Binding-site contacts:
Ligand atom C5 contacts residue PRO82 of chain 1.A at 3.7 Å (hydrophobic).
Ligand atom O7 contacts residue ASN33 of chain 1.B at 4.2 Å.
Ligand atom O2 contacts residue GLY34 of chain 1.B at 4.3 Å.
Ligand atom C3 contacts residue THR35 of chain 1.B at 4.4 Å.
Ligand atom C3 contacts residue GLY34 of chain 1.B at 3.0 Å.
Ligand atom C7 contacts residue THR35 of chain 1.B at 4.5 Å.
Ligand atom C4 contacts residue ASN33 of chain 1.B at 4.2 Å.
Ligand atom N2 contacts residue ASN33 of chain 1.B at 2.9 Å (h-bond).
Ligand atom C3 contacts residue ASN33 of chain 1.B at 3.8 Å.
Ligand atom N2 contacts residue THR35 of chain 1.B at 4.2 Å.
Ligand atom O7 contacts residue LEU30 of chain 1.B at 4.5 Å.
Ligand atom C8 contacts residue TYR89 of chain 1.C at 3.9 Å (hydrophobic).
Ligand atom C7 contacts residue ASN33 of chain 1.B at 3.8 Å.
Ligand atom O7 contacts residue PHE37 of chain 1.B at 4.3 Å.
Ligand atom C1 contacts residue THR35 of chain 1.B at 3.2 Å.
Ligand atom O2 contacts residue THR35 of chain 1.B at 4.3 Å.
Ligand atom C2 contacts residue ASN33 of chain 1.B at 2.5 Å.
Ligand atom C6 contacts residue PRO82 of chain 1.A at 3.4 Å (hydrophobic).
Ligand atom C2 contacts residue THR35 of chain 1.B at 3.3 Å.
Ligand atom C4 contacts residue GLY34 of chain 1.B at 3.9 Å.
Ligand atom O3 contacts residue GLY34 of chain 1.B at 2.5 Å (h-bond).
Ligand atom O6 contacts residue ASN33 of chain 1.B at 4.1 Å.
Ligand atom C1 contacts residue ASN33 of chain 1.B at 1.4 Å.
Ligand atom O5 contacts residue ASN33 of chain 1.B at 2.4 Å (h-bond).
Ligand atom O7 contacts residue THR35 of chain 1.B at 4.0 Å.
Ligand atom C5 contacts residue THR35 of chain 1.B at 4.3 Å.
Ligand atom C5 contacts residue ASN33 of chain 1.B at 3.6 Å.
Ligand atom C2 contacts residue GLY34 of chain 1.B at 4.3 Å.
Ligand atom C4 contacts residue PRO82 of chain 1.A at 4.2 Å (hydrophobic).
Ligand atom C3 contacts residue ASN33 of chain 1.B at 4.3 Å.
Ligand atom O5 contacts residue THR35 of chain 1.B at 3.2 Å (h-bond).
Ligand atom C4 contacts residue THR35 of chain 1.B at 4.4 Å.

The small molecule below binds the protein below.
Small molecule (SMILES): CC(=O)N[C@H]1[C@H](O[C@H]2[C@H](O)[C@@H](NC(C)=O)CO[C@@H]2CO[C@@H]2O[C@@H](C)[C@@H](O)[C@@H](O)[C@@H]2O)O[C@H](CO)[C@@H](O)[C@@H]1O

Sequence of chain 1.A:
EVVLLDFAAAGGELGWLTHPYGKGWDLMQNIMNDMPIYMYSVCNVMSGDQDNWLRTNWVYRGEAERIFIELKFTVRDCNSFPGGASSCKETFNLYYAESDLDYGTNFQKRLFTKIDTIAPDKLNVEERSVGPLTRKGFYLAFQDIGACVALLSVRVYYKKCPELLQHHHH

Sequence of chain 1.B:
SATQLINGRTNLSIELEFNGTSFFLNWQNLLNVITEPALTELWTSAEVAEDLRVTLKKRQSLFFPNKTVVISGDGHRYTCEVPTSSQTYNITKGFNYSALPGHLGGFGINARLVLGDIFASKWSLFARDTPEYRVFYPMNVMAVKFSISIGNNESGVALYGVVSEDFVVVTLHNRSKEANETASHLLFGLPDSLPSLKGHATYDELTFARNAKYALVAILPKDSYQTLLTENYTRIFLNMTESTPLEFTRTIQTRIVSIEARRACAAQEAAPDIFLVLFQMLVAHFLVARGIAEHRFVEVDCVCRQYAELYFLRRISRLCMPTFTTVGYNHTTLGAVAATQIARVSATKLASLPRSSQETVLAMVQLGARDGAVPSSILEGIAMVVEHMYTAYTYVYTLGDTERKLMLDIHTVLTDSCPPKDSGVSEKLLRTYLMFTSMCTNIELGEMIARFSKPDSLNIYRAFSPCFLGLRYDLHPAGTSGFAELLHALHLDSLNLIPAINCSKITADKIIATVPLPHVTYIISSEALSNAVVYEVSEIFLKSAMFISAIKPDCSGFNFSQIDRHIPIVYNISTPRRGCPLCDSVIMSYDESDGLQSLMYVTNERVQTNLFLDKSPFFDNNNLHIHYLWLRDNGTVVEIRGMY

Sequence of chain 1.C:
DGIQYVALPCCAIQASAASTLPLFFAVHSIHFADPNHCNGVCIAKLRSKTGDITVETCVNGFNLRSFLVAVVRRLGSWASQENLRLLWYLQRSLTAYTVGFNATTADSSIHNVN